Binding-site contacts:
Ligand atom C01 contacts residue PHE243 of chain 1.A at 4.2 Å (hydrophobic).
Ligand atom C06 contacts residue VAL269 of chain 1.A at 3.4 Å (hydrophobic).
Ligand atom C02 contacts residue LEU192 of chain 1.A at 4.2 Å (hydrophobic).
Ligand atom C07 contacts residue TYR52 of chain 1.A at 3.3 Å (hydrophobic).
Ligand atom C05 contacts residue VAL269 of chain 1.A at 3.9 Å (hydrophobic).
Ligand atom O08 contacts residue TYR52 of chain 1.A at 3.8 Å.
Ligand atom C13 contacts residue VAL110 of chain 1.A at 4.2 Å (hydrophobic).
Ligand atom C12 contacts residue PHE242 of chain 1.A at 3.8 Å (hydrophobic).
Ligand atom C11 contacts residue PHE242 of chain 1.A at 3.8 Å (hydrophobic).
Ligand atom C14 contacts residue TYR52 of chain 1.A at 4.3 Å (hydrophobic).
Ligand atom C10 contacts residue ILE214 of chain 1.A at 4.0 Å (hydrophobic).
Ligand atom C02 contacts residue EDO1 of chain 1.J at 3.8 Å.
Ligand atom N18 contacts residue TRP51 of chain 1.A at 3.2 Å.
Ligand atom N18 contacts residue SER155 of chain 1.A at 3.8 Å.
Ligand atom C06 contacts residue GLN266 of chain 1.A at 4.2 Å.
Ligand atom C13 contacts residue THR159 of chain 1.A at 3.4 Å.
Ligand atom C04 contacts residue VAL269 of chain 1.A at 4.3 Å (hydrophobic).
Ligand atom O16 contacts residue TRP51 of chain 1.A at 4.3 Å.
Ligand atom C06 contacts residue LEU192 of chain 1.A at 4.1 Å (hydrophobic).
Ligand atom C02 contacts residue PRO210 of chain 1.A at 4.0 Å (hydrophobic).
Ligand atom C02 contacts residue PHE243 of chain 1.A at 4.0 Å (hydrophobic).
Ligand atom C01 contacts residue LEU192 of chain 1.A at 3.3 Å (hydrophobic).
Ligand atom C11 contacts residue ILE214 of chain 1.A at 4.1 Å (hydrophobic).
Ligand atom C09 contacts residue ILE214 of chain 1.A at 4.5 Å (hydrophobic).
Ligand atom C01 contacts residue VAL269 of chain 1.A at 3.7 Å (hydrophobic).
Ligand atom C03 contacts residue PRO210 of chain 1.A at 3.9 Å (hydrophobic).
Ligand atom C01 contacts residue GLN266 of chain 1.A at 4.3 Å.
Ligand atom O16 contacts residue TYR52 of chain 1.A at 4.1 Å.
Ligand atom N17 contacts residue TRP51 of chain 1.A at 3.6 Å.
Ligand atom O08 contacts residue TRP51 of chain 1.A at 4.0 Å.
Ligand atom C02 contacts residue VAL269 of chain 1.A at 4.4 Å (hydrophobic).
Ligand atom C03 contacts residue PHE243 of chain 1.A at 4.3 Å (hydrophobic).
Ligand atom C12 contacts residue THR159 of chain 1.A at 3.5 Å.
Ligand atom C09 contacts residue TYR52 of chain 1.A at 4.1 Å (hydrophobic).
Ligand atom C15 contacts residue TYR52 of chain 1.A at 4.2 Å (hydrophobic).
Ligand atom C01 contacts residue EDO1 of chain 1.J at 3.5 Å.
Ligand atom O16 contacts residue ALA156 of chain 1.A at 3.5 Å.
Ligand atom C12 contacts residue VAL110 of chain 1.A at 4.4 Å (hydrophobic).
Ligand atom C07 contacts residue TRP51 of chain 1.A at 4.4 Å (hydrophobic).

Sequence of chain 1.A:
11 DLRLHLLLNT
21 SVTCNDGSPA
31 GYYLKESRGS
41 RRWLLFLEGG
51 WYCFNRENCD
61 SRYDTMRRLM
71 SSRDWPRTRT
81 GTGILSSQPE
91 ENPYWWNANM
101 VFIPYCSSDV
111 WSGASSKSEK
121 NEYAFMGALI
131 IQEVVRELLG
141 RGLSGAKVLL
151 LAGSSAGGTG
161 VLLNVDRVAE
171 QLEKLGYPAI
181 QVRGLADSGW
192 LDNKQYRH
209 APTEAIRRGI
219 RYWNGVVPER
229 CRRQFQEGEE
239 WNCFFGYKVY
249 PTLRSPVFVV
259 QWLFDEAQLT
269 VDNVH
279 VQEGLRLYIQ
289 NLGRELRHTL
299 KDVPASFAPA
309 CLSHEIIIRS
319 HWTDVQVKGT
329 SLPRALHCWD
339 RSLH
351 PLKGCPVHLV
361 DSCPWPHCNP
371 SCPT

A protein and the small-molecule ligand that binds it are described below.
Small molecule (SMILES): NNC(=O)c1ccccc1OCc1ccccc1